Sequence of chain 1.B:
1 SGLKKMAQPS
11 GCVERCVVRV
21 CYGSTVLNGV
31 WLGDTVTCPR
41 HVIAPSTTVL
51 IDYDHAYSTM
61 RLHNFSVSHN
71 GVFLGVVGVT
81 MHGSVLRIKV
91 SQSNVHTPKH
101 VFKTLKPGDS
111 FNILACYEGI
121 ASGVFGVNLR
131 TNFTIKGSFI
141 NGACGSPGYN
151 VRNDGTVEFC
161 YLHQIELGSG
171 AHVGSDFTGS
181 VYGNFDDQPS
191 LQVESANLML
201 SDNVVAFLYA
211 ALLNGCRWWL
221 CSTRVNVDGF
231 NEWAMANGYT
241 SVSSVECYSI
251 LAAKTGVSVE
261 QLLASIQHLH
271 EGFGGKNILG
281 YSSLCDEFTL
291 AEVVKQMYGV

Sequence of chain 1.C:
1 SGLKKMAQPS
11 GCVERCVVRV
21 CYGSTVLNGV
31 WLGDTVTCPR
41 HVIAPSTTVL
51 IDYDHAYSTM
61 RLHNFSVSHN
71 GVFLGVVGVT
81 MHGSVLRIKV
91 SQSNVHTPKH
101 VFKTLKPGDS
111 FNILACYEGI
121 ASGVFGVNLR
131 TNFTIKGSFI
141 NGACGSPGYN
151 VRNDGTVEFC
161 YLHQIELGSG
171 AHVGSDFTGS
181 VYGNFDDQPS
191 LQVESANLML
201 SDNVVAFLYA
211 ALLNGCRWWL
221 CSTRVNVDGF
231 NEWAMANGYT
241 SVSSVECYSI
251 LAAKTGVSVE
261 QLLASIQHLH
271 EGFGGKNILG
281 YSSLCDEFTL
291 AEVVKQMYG

This small molecule binds to this protein.
Small molecule (SMILES): CC(C)(C)OC(=O)N[C@@H](C[C@@H]1CCNC1=O)[C@@H](O)C(=O)NCc1ccccc1

Binding-site contacts:
Ligand atom C70 contacts residue VAL26 of chain 1.B at 3.6 Å (hydrophobic).
Ligand atom C36 contacts residue GLN164 of chain 1.B at 3.6 Å.
Ligand atom N49 contacts residue PHE139 of chain 1.B at 3.3 Å (h-bond).
Ligand atom C3 contacts residue ASP187 of chain 1.B at 3.4 Å.
Ligand atom C66 contacts residue GLY142 of chain 1.B at 3.8 Å.
Ligand atom C2 contacts residue ILE165 of chain 1.B at 3.8 Å (hydrophobic).
Ligand atom C57 contacts residue CYS144 of chain 1.B at 1.9 Å (hydrophobic).
Ligand atom O58 contacts residue CYS144 of chain 1.B at 2.4 Å (h-bond).
Ligand atom C47 contacts residue GLU166 of chain 1.B at 3.6 Å.
Ligand atom C51 contacts residue ASN141 of chain 1.B at 3.8 Å.
Ligand atom C47 contacts residue HIS163 of chain 1.B at 3.8 Å.
Ligand atom O48 contacts residue PHE139 of chain 1.B at 3.7 Å.
Ligand atom O67 contacts residue CYS144 of chain 1.B at 2.9 Å (h-bond).
Ligand atom O67 contacts residue GLY142 of chain 1.B at 3.0 Å (h-bond).
Ligand atom C4 contacts residue HIS41 of chain 1.B at 3.7 Å.
Ligand atom C4 contacts residue THR47 of chain 1.B at 3.2 Å.
Ligand atom C3 contacts residue ILE165 of chain 1.B at 3.5 Å (hydrophobic).
Ligand atom O1 contacts residue GLN164 of chain 1.B at 3.3 Å (h-bond).
Ligand atom C57 contacts residue HIS41 of chain 1.B at 3.7 Å.
Ligand atom C80 contacts residue ASN141 of chain 1.B at 3.6 Å.
Ligand atom C42 contacts residue CYS144 of chain 1.B at 3.1 Å (hydrophobic).
Ligand atom O1 contacts residue ILE165 of chain 1.B at 3.2 Å.
Ligand atom N38 contacts residue CYS144 of chain 1.B at 3.0 Å (h-bond).
Ligand atom O67 contacts residue ALA143 of chain 1.B at 3.2 Å (h-bond).
Ligand atom N38 contacts residue GLN164 of chain 1.B at 3.1 Å (h-bond).
Ligand atom O48 contacts residue HIS163 of chain 1.B at 2.6 Å (h-bond).
Ligand atom C54 contacts residue ASN141 of chain 1.B at 3.2 Å.
Ligand atom C40 contacts residue CYS144 of chain 1.B at 2.7 Å (hydrophobic).
Ligand atom N68 contacts residue CYS144 of chain 1.B at 3.8 Å.
Ligand atom O48 contacts residue GLU166 of chain 1.B at 3.6 Å.
Ligand atom C3 contacts residue GLN188 of chain 1.B at 3.6 Å.
Ligand atom N49 contacts residue GLU166 of chain 1.B at 3.2 Å (salt-bridge).
Ligand atom C70 contacts residue GLY142 of chain 1.B at 3.7 Å.
Ligand atom O58 contacts residue HIS41 of chain 1.B at 2.4 Å (h-bond).
Ligand atom C5 contacts residue PRO189 of chain 1.B at 3.8 Å (hydrophobic).
Ligand atom C73 contacts residue GLY142 of chain 1.B at 3.7 Å.
Ligand atom C78 contacts residue ASN141 of chain 1.B at 3.5 Å.
Ligand atom C74 contacts residue GLY142 of chain 1.B at 3.8 Å.
Ligand atom C66 contacts residue CYS144 of chain 1.B at 2.7 Å (hydrophobic).
Ligand atom O1 contacts residue HIS41 of chain 1.B at 3.7 Å.